Binding-site contacts:
Ligand atom O7 contacts residue ASN1134 of chain 1.C at 4.5 Å.
Ligand atom O5 contacts residue ASN1134 of chain 1.C at 2.4 Å (h-bond).
Ligand atom C5 contacts residue ASN1134 of chain 1.C at 3.7 Å.
Ligand atom C2 contacts residue ASN1134 of chain 1.C at 2.5 Å.
Ligand atom C4 contacts residue ASN1134 of chain 1.C at 4.2 Å.
Ligand atom C7 contacts residue ASN1134 of chain 1.C at 3.9 Å.
Ligand atom C1 contacts residue ASN1134 of chain 1.C at 1.4 Å.
Ligand atom N2 contacts residue ASN1134 of chain 1.C at 2.9 Å (h-bond).
Ligand atom C3 contacts residue ASN1134 of chain 1.C at 3.8 Å.

Sequence of chain 1.C:
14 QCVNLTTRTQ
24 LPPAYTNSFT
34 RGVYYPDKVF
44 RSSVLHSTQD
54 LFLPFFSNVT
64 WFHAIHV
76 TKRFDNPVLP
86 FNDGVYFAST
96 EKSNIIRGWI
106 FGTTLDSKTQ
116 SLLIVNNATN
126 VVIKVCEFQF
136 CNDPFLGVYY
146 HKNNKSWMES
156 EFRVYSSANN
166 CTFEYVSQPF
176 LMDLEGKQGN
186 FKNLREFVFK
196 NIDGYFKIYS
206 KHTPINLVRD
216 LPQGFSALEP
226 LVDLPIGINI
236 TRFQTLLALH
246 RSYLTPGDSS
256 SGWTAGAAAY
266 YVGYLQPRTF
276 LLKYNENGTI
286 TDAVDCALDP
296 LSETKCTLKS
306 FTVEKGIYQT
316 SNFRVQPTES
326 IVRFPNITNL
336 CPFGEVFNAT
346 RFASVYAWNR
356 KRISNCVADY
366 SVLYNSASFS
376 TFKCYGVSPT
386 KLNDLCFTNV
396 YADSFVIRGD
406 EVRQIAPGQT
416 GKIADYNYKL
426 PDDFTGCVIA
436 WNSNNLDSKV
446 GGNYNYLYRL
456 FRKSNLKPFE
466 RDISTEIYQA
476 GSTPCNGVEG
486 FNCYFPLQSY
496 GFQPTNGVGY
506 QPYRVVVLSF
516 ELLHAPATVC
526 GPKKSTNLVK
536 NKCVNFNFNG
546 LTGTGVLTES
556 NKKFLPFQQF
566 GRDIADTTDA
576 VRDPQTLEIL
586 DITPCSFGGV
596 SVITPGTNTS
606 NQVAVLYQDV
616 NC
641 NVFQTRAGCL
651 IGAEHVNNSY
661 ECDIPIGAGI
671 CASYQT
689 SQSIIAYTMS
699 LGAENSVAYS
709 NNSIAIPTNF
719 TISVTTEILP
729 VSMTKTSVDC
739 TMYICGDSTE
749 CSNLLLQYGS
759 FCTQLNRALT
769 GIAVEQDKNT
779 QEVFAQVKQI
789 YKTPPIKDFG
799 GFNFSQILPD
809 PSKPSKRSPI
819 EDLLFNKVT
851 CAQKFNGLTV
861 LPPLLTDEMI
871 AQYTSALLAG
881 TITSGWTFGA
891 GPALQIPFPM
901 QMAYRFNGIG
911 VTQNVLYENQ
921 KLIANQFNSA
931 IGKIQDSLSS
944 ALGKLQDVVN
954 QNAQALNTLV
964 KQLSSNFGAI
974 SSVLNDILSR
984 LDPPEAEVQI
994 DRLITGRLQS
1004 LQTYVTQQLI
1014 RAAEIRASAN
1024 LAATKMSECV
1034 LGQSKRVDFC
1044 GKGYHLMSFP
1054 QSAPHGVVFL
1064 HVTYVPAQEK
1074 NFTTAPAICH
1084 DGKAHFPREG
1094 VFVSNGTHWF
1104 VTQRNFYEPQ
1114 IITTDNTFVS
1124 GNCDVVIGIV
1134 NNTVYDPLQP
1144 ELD

The small molecule below binds the protein below.
Small molecule (SMILES): CC(=O)N[C@@H]1[C@@H](O)[C@H](O)[C@@H](CO)O[C@H]1O